Sequence of chain 1.A:
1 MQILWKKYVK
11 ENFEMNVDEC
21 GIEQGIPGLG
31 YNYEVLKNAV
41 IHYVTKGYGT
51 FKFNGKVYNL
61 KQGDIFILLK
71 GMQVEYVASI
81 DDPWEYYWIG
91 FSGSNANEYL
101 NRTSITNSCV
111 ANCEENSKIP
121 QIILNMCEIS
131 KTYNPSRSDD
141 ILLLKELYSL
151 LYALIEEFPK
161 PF

A protein and the small-molecule ligand that binds it are described below.
Small molecule (SMILES): OC[C@H]1O[C@@H](O[C@H]2[C@H](O)[C@@H](O)[C@H](O)O[C@@H]2CO)[C@H](O)[C@@H](O)[C@H]1O

Binding-site contacts:
Ligand atom C3 contacts residue LYS37 of chain 1.A at 4.0 Å.
Ligand atom C6 contacts residue HIS42 of chain 1.A at 3.8 Å.
Ligand atom O3 contacts residue LYS37 of chain 1.A at 2.9 Å (salt-bridge).
Ligand atom O3 contacts residue GLU23 of chain 1.A at 2.6 Å (salt-bridge).
Ligand atom C2 contacts residue TYR76 of chain 1.A at 3.5 Å (hydrophobic).
Ligand atom C2 contacts residue TYR31 of chain 1.A at 4.0 Å (hydrophobic).
Ligand atom O3 contacts residue TYR86 of chain 1.A at 2.9 Å (h-bond).
Ligand atom C4 contacts residue TRP88 of chain 1.A at 3.8 Å (hydrophobic).
Ligand atom O4 contacts residue TYR86 of chain 1.A at 3.7 Å.
Ligand atom C3 contacts residue TRP88 of chain 1.A at 3.9 Å (hydrophobic).
Ligand atom C5 contacts residue TYR76 of chain 1.A at 3.9 Å (hydrophobic).
Ligand atom O3 contacts residue TYR31 of chain 1.A at 3.7 Å.
Ligand atom O6 contacts residue VAL40 of chain 1.A at 3.9 Å.
Ligand atom O5 contacts residue TYR76 of chain 1.A at 3.3 Å (h-bond).
Ligand atom C1 contacts residue TYR76 of chain 1.A at 3.8 Å (hydrophobic).
Ligand atom C4 contacts residue HIS42 of chain 1.A at 3.7 Å.
Ligand atom C4 contacts residue TYR76 of chain 1.A at 3.7 Å (hydrophobic).
Ligand atom O3 contacts residue TRP5 of chain 1.A at 3.7 Å.
Ligand atom C5 contacts residue TRP88 of chain 1.A at 3.9 Å (hydrophobic).
Ligand atom O4 contacts residue TYR33 of chain 1.A at 3.5 Å (h-bond).
Ligand atom C3 contacts residue GLU23 of chain 1.A at 3.6 Å.
Ligand atom O4 contacts residue HIS42 of chain 1.A at 2.8 Å (h-bond).
Ligand atom O2 contacts residue LYS37 of chain 1.A at 3.3 Å.
Ligand atom C5 contacts residue TYR33 of chain 1.A at 3.8 Å (hydrophobic).
Ligand atom C2 contacts residue LYS37 of chain 1.A at 4.0 Å.
Ligand atom C3 contacts residue TYR33 of chain 1.A at 3.7 Å (hydrophobic).
Ligand atom O6 contacts residue TRP88 of chain 1.A at 4.0 Å.
Ligand atom O2 contacts residue TYR31 of chain 1.A at 3.3 Å.
Ligand atom O4 contacts residue TYR76 of chain 1.A at 3.8 Å.
Ligand atom O6 contacts residue LYS37 of chain 1.A at 3.7 Å.
Ligand atom O5 contacts residue TYR33 of chain 1.A at 3.4 Å (h-bond).
Ligand atom O1 contacts residue LEU36 of chain 1.A at 3.6 Å.
Ligand atom O6 contacts residue TYR31 of chain 1.A at 4.0 Å.
Ligand atom O2 contacts residue GLU23 of chain 1.A at 3.9 Å.
Ligand atom C6 contacts residue VAL40 of chain 1.A at 3.7 Å (hydrophobic).
Ligand atom C6 contacts residue TRP88 of chain 1.A at 3.5 Å (hydrophobic).
Ligand atom C6 contacts residue GLU19 of chain 1.A at 3.5 Å.
Ligand atom O4 contacts residue TYR76 of chain 1.A at 2.6 Å (h-bond).
Ligand atom O6 contacts residue GLU19 of chain 1.A at 2.8 Å (salt-bridge).
Ligand atom O6 contacts residue TYR33 of chain 1.A at 3.8 Å.